Sequence of chain 1.A:
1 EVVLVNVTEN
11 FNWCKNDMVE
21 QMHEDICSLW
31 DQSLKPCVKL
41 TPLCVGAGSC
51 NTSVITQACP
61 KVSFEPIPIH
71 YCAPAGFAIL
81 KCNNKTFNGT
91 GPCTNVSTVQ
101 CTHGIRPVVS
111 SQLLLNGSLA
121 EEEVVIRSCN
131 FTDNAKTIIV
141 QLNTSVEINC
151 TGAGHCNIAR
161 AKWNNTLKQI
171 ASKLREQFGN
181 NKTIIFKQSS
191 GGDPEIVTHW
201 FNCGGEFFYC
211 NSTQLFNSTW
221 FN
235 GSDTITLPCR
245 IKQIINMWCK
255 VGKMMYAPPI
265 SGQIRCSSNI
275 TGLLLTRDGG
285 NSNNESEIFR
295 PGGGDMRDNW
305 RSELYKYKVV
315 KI

A protein and the small-molecule ligand that binds it are described below.
Small molecule (SMILES): CC(=O)N[C@@H]1[C@@H](O)[C@H](O)[C@@H](CO)O[C@H]1O

Binding-site contacts:
Ligand atom C3 contacts residue ASN130 of chain 1.A at 3.8 Å.
Ligand atom N2 contacts residue ASN130 of chain 1.A at 2.8 Å (h-bond).
Ligand atom C5 contacts residue ASP133 of chain 1.A at 4.4 Å.
Ligand atom O7 contacts residue ASN130 of chain 1.A at 4.1 Å.
Ligand atom C6 contacts residue ASP133 of chain 1.A at 4.4 Å.
Ligand atom O5 contacts residue ASP133 of chain 1.A at 3.4 Å.
Ligand atom C7 contacts residue ASN130 of chain 1.A at 3.9 Å.
Ligand atom C1 contacts residue ASN130 of chain 1.A at 1.4 Å.
Ligand atom C4 contacts residue ASN130 of chain 1.A at 4.2 Å.
Ligand atom C1 contacts residue ASP133 of chain 1.A at 4.0 Å.
Ligand atom C2 contacts residue ASN130 of chain 1.A at 2.4 Å.
Ligand atom O5 contacts residue ASN130 of chain 1.A at 2.4 Å (h-bond).
Ligand atom C5 contacts residue ASN130 of chain 1.A at 3.7 Å.
Ligand atom O5 contacts residue THR132 of chain 1.A at 4.0 Å.
Ligand atom C5 contacts residue THR132 of chain 1.A at 4.0 Å.
Ligand atom O6 contacts residue ASP133 of chain 1.A at 3.4 Å.
Ligand atom C1 contacts residue THR132 of chain 1.A at 3.8 Å.